This protein binds this small molecule.
Small molecule (SMILES): Cc1cn([C@H]2C[C@H](O[P](=O)(O)OC[C@H]3O[C@@H](n4cnc5c(N)ncnc54)C[C@@H]3O[P](=O)(O)OC[C@H]3O[C@@H](n4ccc(N)nc4=O)C[C@@H]3O[P](=O)(O)OC[C@H]3O[C@@H](n4cnc5c(=O)nc(N)[nH]c54)C[C@@H]3O[P](=O)(O)OC[C@H]3O[C@@H](n4cnc5c(=O)nc(N)[nH]c54)C[C@@H]3O[P](=O)(O)OC[C@H]3O[C@@H](n4cc(C)c(=O)[nH]c4=O)C[C@@H]3O)[C@@H](CO[P](=O)(O)O[C@H]3C[C@H](n4cc(C)c(=O)[nH]c4=O)O[C@@H]3CO[P](=O)(O)O[C@H]3C[C@H](n4cnc5c(=O)nc(N)[nH]c54)O[C@@H]3CO[P](=O)(O)O[C@H]3C[C@H](n4cnc5c(=O)nc(N)[nH]c54)O[C@@H]3CO)O2)c(=O)[nH]c1=O

Binding-site contacts:
Ligand atom N1 contacts residue TRP27 of chain 1.A at 3.4 Å (h-bond).
Ligand atom O6 contacts residue LYS97 of chain 1.A at 3.0 Å (salt-bridge).
Ligand atom O4' contacts residue TRP27 of chain 1.A at 3.4 Å.
Ligand atom C2 contacts residue TYR28 of chain 1.A at 3.4 Å (hydrophobic).
Ligand atom C5 contacts residue ARG57 of chain 1.A at 3.2 Å.
Ligand atom N3 contacts residue TRP27 of chain 1.A at 3.4 Å.
Ligand atom C6 contacts residue ARG57 of chain 1.A at 3.3 Å.
Ligand atom O4 contacts residue HIS100 of chain 1.A at 3.1 Å (h-bond).
Ligand atom C2 contacts residue TRP27 of chain 1.A at 3.4 Å (hydrophobic).
Ligand atom N6 contacts residue ARG68 of chain 1.A at 3.4 Å (salt-bridge).
Ligand atom OP2 contacts residue SER55 of chain 1.A at 3.1 Å (h-bond).
Ligand atom O6 contacts residue TRP27 of chain 1.A at 3.4 Å.
Ligand atom N2 contacts residue GLU105 of chain 1.A at 2.8 Å (salt-bridge).
Ligand atom C4 contacts residue TYR28 of chain 1.A at 3.2 Å (hydrophobic).
Ligand atom OP2 contacts residue SER56 of chain 1.A at 2.6 Å (h-bond).
Ligand atom C2' contacts residue PHE47 of chain 1.A at 3.4 Å (hydrophobic).
Ligand atom C4 contacts residue TRP27 of chain 1.A at 3.3 Å (hydrophobic).
Ligand atom N7 contacts residue LYS25 of chain 1.A at 2.7 Å (salt-bridge).
Ligand atom O4 contacts residue ASP99 of chain 1.A at 3.4 Å.
Ligand atom C6 contacts residue TRP72 of chain 1.A at 3.4 Å (hydrophobic).
Ligand atom O2 contacts residue ARG68 of chain 1.A at 2.7 Å (salt-bridge).
Ligand atom N3 contacts residue TYR28 of chain 1.A at 2.8 Å (h-bond).
Ligand atom N1 contacts residue GLU105 of chain 1.A at 2.8 Å (salt-bridge).
Ligand atom N1 contacts residue ASP73 of chain 1.A at 2.7 Å (salt-bridge).
Ligand atom C6 contacts residue TRP27 of chain 1.A at 3.4 Å (hydrophobic).
Ligand atom O6 contacts residue ARG57 of chain 1.A at 3.0 Å (salt-bridge).
Ligand atom OP1 contacts residue THR53 of chain 1.A at 2.7 Å (h-bond).
Ligand atom O4 contacts residue TRP27 of chain 1.A at 3.3 Å.
Ligand atom N7 contacts residue HIS109 of chain 1.A at 3.2 Å (h-bond).
Ligand atom C2 contacts residue ARG68 of chain 1.A at 3.3 Å.
Ligand atom O2 contacts residue TYR28 of chain 1.A at 3.3 Å (h-bond).
Ligand atom N3 contacts residue ASP99 of chain 1.A at 2.8 Å (salt-bridge).
Ligand atom O6 contacts residue GLY110 of chain 1.A at 3.3 Å (h-bond).
Ligand atom O6 contacts residue ASP73 of chain 1.A at 3.4 Å (salt-bridge).
Ligand atom O4 contacts residue TYR28 of chain 1.A at 2.8 Å (h-bond).
Ligand atom N2 contacts residue ILE70 of chain 1.A at 3.4 Å.
Ligand atom N6 contacts residue ASP99 of chain 1.A at 3.4 Å (salt-bridge).
Ligand atom N7 contacts residue PHE47 of chain 1.A at 3.3 Å.
Ligand atom N2 contacts residue ASP73 of chain 1.A at 2.8 Å (salt-bridge).
Ligand atom O6 contacts residue HIS109 of chain 1.A at 2.9 Å (h-bond).

Sequence of chain 1.A:
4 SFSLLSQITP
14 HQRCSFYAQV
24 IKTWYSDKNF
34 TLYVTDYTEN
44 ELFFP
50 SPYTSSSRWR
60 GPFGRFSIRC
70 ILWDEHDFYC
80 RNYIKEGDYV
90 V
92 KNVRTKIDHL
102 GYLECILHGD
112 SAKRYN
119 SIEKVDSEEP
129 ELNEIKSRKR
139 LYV